Sequence of chain 1.A:
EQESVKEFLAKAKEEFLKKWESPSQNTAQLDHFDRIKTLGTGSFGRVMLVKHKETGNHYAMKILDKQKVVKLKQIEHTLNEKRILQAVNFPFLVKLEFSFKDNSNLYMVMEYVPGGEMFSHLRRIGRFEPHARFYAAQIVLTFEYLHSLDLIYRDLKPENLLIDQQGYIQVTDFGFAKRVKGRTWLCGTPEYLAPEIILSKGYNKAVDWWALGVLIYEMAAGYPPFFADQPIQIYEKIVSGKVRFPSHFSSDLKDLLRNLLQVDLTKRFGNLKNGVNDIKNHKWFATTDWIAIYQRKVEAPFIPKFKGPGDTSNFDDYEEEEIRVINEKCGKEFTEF

Sequence of chain 1.B:
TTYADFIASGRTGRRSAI

This small molecule binds to this protein.
Small molecule (SMILES): O[C@@H]1[C@H](O)[C@H](O)CO[C@H]1O

Binding-site contacts:
Ligand atom C3 contacts residue SER16 of chain 1.B at 2.8 Å.
Ligand atom C2 contacts residue ARG14 of chain 1.B at 4.2 Å.
Ligand atom O5 contacts residue SER56 of chain 1.A at 3.3 Å (h-bond).
Ligand atom C1 contacts residue ARG15 of chain 1.B at 4.1 Å.
Ligand atom C1 contacts residue SER16 of chain 1.B at 1.4 Å.
Ligand atom C4 contacts residue SER16 of chain 1.B at 3.4 Å.
Ligand atom O4 contacts residue THR54 of chain 1.A at 3.0 Å (h-bond).
Ligand atom O2 contacts residue ARG14 of chain 1.B at 3.0 Å (salt-bridge).
Ligand atom O2 contacts residue SER16 of chain 1.B at 3.6 Å (h-bond).
Ligand atom O2 contacts residue THR54 of chain 1.A at 3.2 Å (h-bond).
Ligand atom C4 contacts residue THR54 of chain 1.A at 4.4 Å.
Ligand atom O4 contacts residue GLY55 of chain 1.A at 4.1 Å.
Ligand atom O5 contacts residue GLY55 of chain 1.A at 3.3 Å.
Ligand atom C5 contacts residue GLY55 of chain 1.A at 3.8 Å.
Ligand atom C5 contacts residue SER16 of chain 1.B at 2.8 Å.
Ligand atom C2 contacts residue SER16 of chain 1.B at 2.3 Å.
Ligand atom O4 contacts residue SER16 of chain 1.B at 4.4 Å.
Ligand atom O5 contacts residue SER16 of chain 1.B at 2.3 Å (h-bond).
Ligand atom C5 contacts residue SER56 of chain 1.A at 4.0 Å.
Ligand atom C1 contacts residue GLY55 of chain 1.A at 4.5 Å.